Binding-site contacts:
Ligand atom C6 contacts residue LYS173 of chain 2.A at 2.8 Å.
Ligand atom C5 contacts residue ASN176 of chain 2.A at 3.7 Å.
Ligand atom O5 contacts residue ASN176 of chain 2.A at 2.4 Å (h-bond).
Ligand atom C4 contacts residue ASN176 of chain 2.A at 4.2 Å.
Ligand atom C4 contacts residue GLN54 of chain 2.A at 4.1 Å.
Ligand atom C8 contacts residue ALA177 of chain 2.A at 4.2 Å (hydrophobic).
Ligand atom C7 contacts residue ASN176 of chain 2.A at 3.6 Å.
Ligand atom C2 contacts residue ASN176 of chain 2.A at 2.5 Å.
Ligand atom N2 contacts residue ALA177 of chain 2.A at 4.1 Å.
Ligand atom C4 contacts residue LYS173 of chain 2.A at 3.4 Å.
Ligand atom O7 contacts residue ASN176 of chain 2.A at 3.5 Å (h-bond).
Ligand atom C3 contacts residue ASN176 of chain 2.A at 3.8 Å.
Ligand atom O4 contacts residue LYS173 of chain 2.A at 3.0 Å (salt-bridge).
Ligand atom N2 contacts residue ASN176 of chain 2.A at 2.9 Å (h-bond).
Ligand atom O3 contacts residue ASN174 of chain 2.A at 3.8 Å.
Ligand atom C4 contacts residue ASN174 of chain 2.A at 4.1 Å.
Ligand atom O4 contacts residue GLN54 of chain 2.A at 4.0 Å.
Ligand atom O4 contacts residue ASN174 of chain 2.A at 3.0 Å (h-bond).
Ligand atom C5 contacts residue LYS173 of chain 2.A at 3.2 Å.
Ligand atom C7 contacts residue ALA177 of chain 2.A at 4.2 Å (hydrophobic).
Ligand atom C1 contacts residue ASN176 of chain 2.A at 1.4 Å.
Ligand atom O3 contacts residue GLN54 of chain 2.A at 2.5 Å (h-bond).
Ligand atom C3 contacts residue GLN54 of chain 2.A at 3.8 Å.

Sequence of chain 2.A:
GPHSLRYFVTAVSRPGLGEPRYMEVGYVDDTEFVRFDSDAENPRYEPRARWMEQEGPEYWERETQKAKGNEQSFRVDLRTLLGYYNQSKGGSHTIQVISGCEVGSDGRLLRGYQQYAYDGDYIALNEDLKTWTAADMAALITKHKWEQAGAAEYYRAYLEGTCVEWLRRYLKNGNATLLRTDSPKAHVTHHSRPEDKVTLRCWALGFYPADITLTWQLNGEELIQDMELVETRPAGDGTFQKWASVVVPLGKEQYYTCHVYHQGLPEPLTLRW

The small molecule below binds the protein below.
Small molecule (SMILES): CC(=O)N[C@H]1[C@H](O[C@H]2[C@H](O)[C@@H](NC(C)=O)CO[C@@H]2CO[C@H]2O[C@@H](C)[C@@H](O)[C@@H](O)[C@@H]2O)O[C@H](CO)[C@@H](O)[C@@H]1O